The small molecule below binds the protein below.
Small molecule (SMILES): CC(=O)N[C@H]1[C@H](O[C@H]2[C@H](O[C@@H]3O[C@@H](C)[C@@H](O)[C@@H](O)[C@@H]3O)[C@@H](NC(C)=O)CO[C@@H]2CO)O[C@H](CO)[C@@H](O[C@@H]2O[C@H](CO)[C@@H](O)[C@H](O)[C@@H]2O[C@@H]2OC[C@@H](O)[C@H](O)[C@H]2O)[C@@H]1O

Sequence of chain 1.A:
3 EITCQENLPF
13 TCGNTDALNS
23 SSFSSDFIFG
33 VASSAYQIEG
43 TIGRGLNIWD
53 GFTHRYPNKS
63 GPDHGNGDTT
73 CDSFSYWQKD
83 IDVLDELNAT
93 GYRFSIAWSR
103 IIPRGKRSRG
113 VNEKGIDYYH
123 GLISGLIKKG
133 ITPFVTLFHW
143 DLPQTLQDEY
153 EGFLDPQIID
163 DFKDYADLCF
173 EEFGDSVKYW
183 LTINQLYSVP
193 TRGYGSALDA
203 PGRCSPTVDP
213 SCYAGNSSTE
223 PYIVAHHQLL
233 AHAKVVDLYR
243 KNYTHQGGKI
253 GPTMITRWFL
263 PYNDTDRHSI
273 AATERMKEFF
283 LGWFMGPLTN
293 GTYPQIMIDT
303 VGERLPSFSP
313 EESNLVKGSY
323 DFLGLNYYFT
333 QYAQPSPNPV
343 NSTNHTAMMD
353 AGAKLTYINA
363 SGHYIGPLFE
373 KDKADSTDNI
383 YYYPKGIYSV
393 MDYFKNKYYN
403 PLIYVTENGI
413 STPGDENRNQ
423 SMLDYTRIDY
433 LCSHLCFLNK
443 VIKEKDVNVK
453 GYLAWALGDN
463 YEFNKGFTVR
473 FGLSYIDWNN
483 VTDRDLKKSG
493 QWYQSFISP

Binding-site contacts:
Ligand atom C8 contacts residue ALA362 of chain 1.A at 3.7 Å (hydrophobic).
Ligand atom C1 contacts residue THR267 of chain 1.A at 3.8 Å.
Ligand atom N2 contacts residue ASN265 of chain 1.A at 3.0 Å (h-bond).
Ligand atom O7 contacts residue ASN265 of chain 1.A at 3.8 Å.
Ligand atom C6 contacts residue ASP268 of chain 1.A at 4.3 Å.
Ligand atom C1 contacts residue ASN265 of chain 1.A at 1.8 Å.
Ligand atom O6 contacts residue ASP268 of chain 1.A at 4.2 Å.
Ligand atom C7 contacts residue ASN265 of chain 1.A at 3.6 Å.
Ligand atom C2 contacts residue ASN265 of chain 1.A at 2.6 Å.
Ligand atom C5 contacts residue THR267 of chain 1.A at 4.0 Å.
Ligand atom C8 contacts residue SER363 of chain 1.A at 3.9 Å.
Ligand atom O7 contacts residue ALA362 of chain 1.A at 3.6 Å.
Ligand atom C6 contacts residue THR267 of chain 1.A at 4.1 Å.
Ligand atom O5 contacts residue ASN265 of chain 1.A at 2.4 Å (h-bond).
Ligand atom C3 contacts residue ASN265 of chain 1.A at 3.9 Å.
Ligand atom C5 contacts residue ASN265 of chain 1.A at 3.7 Å.
Ligand atom C7 contacts residue ALA362 of chain 1.A at 3.9 Å (hydrophobic).
Ligand atom C4 contacts residue ASN265 of chain 1.A at 4.3 Å.
Ligand atom O5 contacts residue THR267 of chain 1.A at 4.0 Å.
Ligand atom O5 contacts residue ASP268 of chain 1.A at 3.6 Å.